A protein and the small-molecule ligand that binds it are described below.
Small molecule (SMILES): Cc1ncc(COP(=O)(O)O)c(CN[C@H](CNc2ccccc2O)C(=O)O)c1O

Binding-site contacts:
Ligand atom C contacts residue THR110 of chain 2.B at 3.4 Å.
Ligand atom OXT contacts residue GLN114 of chain 2.B at 2.9 Å (h-bond).
Ligand atom O1 contacts residue GLY111 of chain 2.B at 2.8 Å (h-bond).
Ligand atom C4A contacts residue LYS87 of chain 2.B at 3.3 Å.
Ligand atom C6 contacts residue LEU166 of chain 2.B at 3.4 Å (hydrophobic).
Ligand atom O3 contacts residue ALA112 of chain 2.B at 3.5 Å.
Ligand atom O3P contacts residue NA1 of chain 2.J at 3.1 Å (h-bond).
Ligand atom O1P contacts residue GLY234 of chain 2.B at 3.5 Å (h-bond).
Ligand atom N2 contacts residue LYS87 of chain 2.B at 3.4 Å.
Ligand atom OXT contacts residue THR110 of chain 2.B at 3.5 Å (h-bond).
Ligand atom N1 contacts residue SER377 of chain 2.B at 2.6 Å (h-bond).
Ligand atom C contacts residue HIS115 of chain 2.B at 3.5 Å.
Ligand atom CA contacts residue ALA112 of chain 2.B at 3.3 Å (hydrophobic).
Ligand atom O3P contacts residue SER235 of chain 2.B at 3.2 Å (h-bond).
Ligand atom O3P contacts residue ASN236 of chain 2.B at 2.8 Å (h-bond).
Ligand atom O2P contacts residue NA1 of chain 2.J at 2.9 Å (h-bond).
Ligand atom P contacts residue LYS87 of chain 2.B at 3.4 Å.
Ligand atom O2P contacts residue GLY234 of chain 2.B at 2.6 Å (h-bond).
Ligand atom P contacts residue SER235 of chain 2.B at 3.4 Å.
Ligand atom C contacts residue ALA112 of chain 2.B at 3.4 Å (hydrophobic).
Ligand atom OXT contacts residue HIS115 of chain 2.B at 2.6 Å (h-bond).
Ligand atom O2P contacts residue GLY232 of chain 2.B at 2.9 Å (h-bond).
Ligand atom N1 contacts residue GLU350 of chain 2.B at 3.5 Å.
Ligand atom O3P contacts residue HIS86 of chain 2.B at 3.3 Å (h-bond).
Ligand atom O1 contacts residue THR110 of chain 2.B at 2.6 Å (h-bond).
Ligand atom C3 contacts residue GLU109 of chain 2.B at 3.5 Å.
Ligand atom O2P contacts residue GLY233 of chain 2.B at 2.9 Å (h-bond).
Ligand atom O1P contacts residue SER235 of chain 2.B at 2.5 Å (h-bond).
Ligand atom C2 contacts residue GLU109 of chain 2.B at 3.5 Å.
Ligand atom C61 contacts residue SER377 of chain 2.B at 3.4 Å.
Ligand atom O1P contacts residue THR190 of chain 2.B at 2.5 Å (h-bond).
Ligand atom C4A contacts residue GLY303 of chain 2.B at 3.4 Å.
Ligand atom O1 contacts residue HIS115 of chain 2.B at 3.4 Å.
Ligand atom O4P contacts residue LYS87 of chain 2.B at 3.1 Å (salt-bridge).
Ligand atom C61 contacts residue CYS230 of chain 2.B at 3.5 Å (hydrophobic).
Ligand atom N2 contacts residue ALA112 of chain 2.B at 3.4 Å.
Ligand atom O contacts residue GLU109 of chain 2.B at 2.6 Å (salt-bridge).
Ligand atom C4 contacts residue THR190 of chain 2.B at 3.4 Å.
Ligand atom N contacts residue LYS87 of chain 2.B at 3.5 Å (salt-bridge).
Ligand atom O1P contacts residue LYS87 of chain 2.B at 2.8 Å (salt-bridge).

Sequence of chain 2.B:
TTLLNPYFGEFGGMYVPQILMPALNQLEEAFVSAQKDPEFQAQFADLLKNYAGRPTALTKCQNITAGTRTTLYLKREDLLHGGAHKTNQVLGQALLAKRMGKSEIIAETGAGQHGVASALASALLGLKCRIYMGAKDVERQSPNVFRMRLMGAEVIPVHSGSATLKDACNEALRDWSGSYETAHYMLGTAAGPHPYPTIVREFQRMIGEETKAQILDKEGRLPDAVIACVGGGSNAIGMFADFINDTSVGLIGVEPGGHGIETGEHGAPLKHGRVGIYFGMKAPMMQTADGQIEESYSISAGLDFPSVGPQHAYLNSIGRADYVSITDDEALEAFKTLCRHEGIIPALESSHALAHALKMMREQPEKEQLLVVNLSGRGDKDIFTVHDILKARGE